Binding-site contacts:
Ligand atom C3 contacts residue GLU581 of chain 1.A at 4.4 Å.
Ligand atom C3 contacts residue GLY545 of chain 1.A at 4.0 Å.
Ligand atom O5 contacts residue TRP547 of chain 1.A at 2.4 Å.
Ligand atom C2 contacts residue TRP547 of chain 1.A at 2.6 Å (hydrophobic).
Ligand atom C4 contacts residue TRP547 of chain 1.A at 3.7 Å (hydrophobic).
Ligand atom O6 contacts residue GLU581 of chain 1.A at 4.3 Å.
Ligand atom O2 contacts residue TRP547 of chain 1.A at 3.8 Å.
Ligand atom O3 contacts residue CYS580 of chain 1.A at 3.4 Å.
Ligand atom O4 contacts residue GLU581 of chain 1.A at 3.8 Å.
Ligand atom O3 contacts residue GLN546 of chain 1.A at 3.1 Å (h-bond).
Ligand atom C6 contacts residue TRP547 of chain 1.A at 4.4 Å (hydrophobic).
Ligand atom C4 contacts residue GLU581 of chain 1.A at 4.2 Å.
Ligand atom O4 contacts residue TRP547 of chain 1.A at 4.4 Å.
Ligand atom C2 contacts residue GLN546 of chain 1.A at 3.7 Å.
Ligand atom C3 contacts residue TRP547 of chain 1.A at 3.1 Å (hydrophobic).
Ligand atom O3 contacts residue TRP547 of chain 1.A at 4.4 Å.
Ligand atom C3 contacts residue CYS580 of chain 1.A at 3.5 Å (hydrophobic).
Ligand atom C5 contacts residue TRP547 of chain 1.A at 3.1 Å (hydrophobic).
Ligand atom O6 contacts residue TRP547 of chain 1.A at 4.5 Å.
Ligand atom C1 contacts residue TRP547 of chain 1.A at 1.4 Å (hydrophobic).
Ligand atom C5 contacts residue GLU581 of chain 1.A at 3.7 Å.
Ligand atom O3 contacts residue GLY545 of chain 1.A at 2.9 Å (h-bond).
Ligand atom C2 contacts residue CYS580 of chain 1.A at 4.2 Å (hydrophobic).
Ligand atom O2 contacts residue GLN546 of chain 1.A at 3.6 Å.
Ligand atom C3 contacts residue GLN546 of chain 1.A at 4.1 Å.
Ligand atom C6 contacts residue GLU581 of chain 1.A at 4.1 Å.

A protein and the small-molecule ligand that binds it are described below.
Small molecule (SMILES): OC[C@H]1O[C@H](O)[C@@H](O)[C@@H](O)[C@@H]1O

Sequence of chain 1.A:
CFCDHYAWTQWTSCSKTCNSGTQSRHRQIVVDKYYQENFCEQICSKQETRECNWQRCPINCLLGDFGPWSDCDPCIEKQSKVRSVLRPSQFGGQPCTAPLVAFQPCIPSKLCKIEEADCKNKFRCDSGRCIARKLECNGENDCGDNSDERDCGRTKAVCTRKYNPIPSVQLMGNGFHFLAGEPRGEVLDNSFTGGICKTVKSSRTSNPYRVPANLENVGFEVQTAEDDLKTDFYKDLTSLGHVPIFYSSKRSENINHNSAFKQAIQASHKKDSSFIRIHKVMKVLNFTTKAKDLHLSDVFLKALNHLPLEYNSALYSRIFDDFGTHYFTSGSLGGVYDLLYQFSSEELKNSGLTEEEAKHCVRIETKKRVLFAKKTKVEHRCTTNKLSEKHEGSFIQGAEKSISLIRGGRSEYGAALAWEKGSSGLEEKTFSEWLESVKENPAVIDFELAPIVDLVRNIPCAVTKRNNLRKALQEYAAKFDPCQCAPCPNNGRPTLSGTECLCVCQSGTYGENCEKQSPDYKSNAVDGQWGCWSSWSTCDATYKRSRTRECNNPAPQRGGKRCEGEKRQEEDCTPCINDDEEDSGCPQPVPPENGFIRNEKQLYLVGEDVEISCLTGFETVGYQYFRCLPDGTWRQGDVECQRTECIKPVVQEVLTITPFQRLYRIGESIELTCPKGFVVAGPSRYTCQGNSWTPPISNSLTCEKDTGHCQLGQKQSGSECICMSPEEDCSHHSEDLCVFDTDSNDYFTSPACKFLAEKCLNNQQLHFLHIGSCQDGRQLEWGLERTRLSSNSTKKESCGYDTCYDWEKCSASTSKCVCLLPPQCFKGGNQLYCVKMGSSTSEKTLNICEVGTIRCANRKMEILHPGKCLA